Sequence of chain 1.G:
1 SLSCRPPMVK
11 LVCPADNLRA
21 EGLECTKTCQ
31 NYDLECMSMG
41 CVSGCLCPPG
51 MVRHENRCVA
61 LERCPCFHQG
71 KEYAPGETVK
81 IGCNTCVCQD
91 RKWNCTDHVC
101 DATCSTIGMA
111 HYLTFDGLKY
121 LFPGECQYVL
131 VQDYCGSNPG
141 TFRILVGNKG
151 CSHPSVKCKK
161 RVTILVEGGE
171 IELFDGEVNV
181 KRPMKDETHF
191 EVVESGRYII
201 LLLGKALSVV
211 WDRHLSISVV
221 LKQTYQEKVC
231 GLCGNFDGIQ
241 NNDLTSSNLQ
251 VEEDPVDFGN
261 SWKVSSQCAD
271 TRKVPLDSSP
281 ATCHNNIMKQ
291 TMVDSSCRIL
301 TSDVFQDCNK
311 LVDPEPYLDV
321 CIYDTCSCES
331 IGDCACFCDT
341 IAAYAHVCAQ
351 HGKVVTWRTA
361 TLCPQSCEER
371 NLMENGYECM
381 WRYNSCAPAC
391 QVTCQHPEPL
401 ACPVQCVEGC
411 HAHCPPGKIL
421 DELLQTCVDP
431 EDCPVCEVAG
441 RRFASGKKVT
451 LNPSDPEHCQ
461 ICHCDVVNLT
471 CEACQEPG

Binding-site contacts:
Ligand atom O5 contacts residue ASN384 of chain 1.G at 2.4 Å (h-bond).
Ligand atom C7 contacts residue ARG382 of chain 1.G at 3.9 Å.
Ligand atom C3 contacts residue ASN384 of chain 1.G at 3.9 Å.
Ligand atom C4 contacts residue ASN384 of chain 1.G at 4.3 Å.
Ligand atom C8 contacts residue ALA412 of chain 1.G at 4.1 Å (hydrophobic).
Ligand atom C1 contacts residue ASN384 of chain 1.G at 1.4 Å.
Ligand atom C2 contacts residue ARG382 of chain 1.G at 4.4 Å.
Ligand atom O7 contacts residue ALA387 of chain 1.G at 3.8 Å.
Ligand atom N2 contacts residue ASN384 of chain 1.G at 3.0 Å (h-bond).
Ligand atom O6 contacts residue ASN384 of chain 1.G at 4.4 Å.
Ligand atom N2 contacts residue ARG382 of chain 1.G at 3.4 Å (salt-bridge).
Ligand atom O7 contacts residue ASN384 of chain 1.G at 3.4 Å (h-bond).
Ligand atom C1 contacts residue ARG382 of chain 1.G at 4.3 Å.
Ligand atom C7 contacts residue ASN384 of chain 1.G at 3.3 Å.
Ligand atom C5 contacts residue ASN384 of chain 1.G at 3.6 Å.
Ligand atom N2 contacts residue HIS413 of chain 1.G at 4.4 Å.
Ligand atom C8 contacts residue ASN384 of chain 1.G at 4.3 Å.
Ligand atom C7 contacts residue HIS413 of chain 1.G at 4.2 Å.
Ligand atom C8 contacts residue ARG382 of chain 1.G at 3.5 Å.
Ligand atom C8 contacts residue HIS413 of chain 1.G at 3.0 Å.
Ligand atom C2 contacts residue ASN384 of chain 1.G at 2.6 Å.

This protein binds this small molecule.
Small molecule (SMILES): CC(=O)N[C@@H]1[C@@H](O)[C@H](O)[C@@H](CO)O[C@H]1O